Sequence of chain 1.B:
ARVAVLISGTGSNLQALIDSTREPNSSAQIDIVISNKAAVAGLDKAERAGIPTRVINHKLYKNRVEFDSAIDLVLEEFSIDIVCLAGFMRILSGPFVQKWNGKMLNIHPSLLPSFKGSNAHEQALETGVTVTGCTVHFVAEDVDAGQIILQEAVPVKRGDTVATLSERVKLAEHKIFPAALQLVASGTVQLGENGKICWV

Binding-site contacts:
Ligand atom OA2 contacts residue ASP144 of chain 1.B at 2.5 Å (salt-bridge).
Ligand atom OA2 contacts residue HIS108 of chain 1.B at 2.7 Å (h-bond).
Ligand atom N2 contacts residue GLU141 of chain 1.B at 2.9 Å (salt-bridge).
Ligand atom F contacts residue PRO109 of chain 1.B at 3.4 Å.
Ligand atom C12 contacts residue VAL143 of chain 1.B at 3.4 Å (hydrophobic).
Ligand atom O2 contacts residue ILE91 of chain 1.B at 2.8 Å (h-bond).
Ligand atom OA1 contacts residue GLY117 of chain 1.B at 3.1 Å (h-bond).
Ligand atom C5 contacts residue ASP144 of chain 1.B at 3.3 Å.
Ligand atom N3 contacts residue GLU141 of chain 1.B at 3.5 Å (salt-bridge).
Ligand atom N8 contacts residue LEU85 of chain 1.B at 3.6 Å.
Ligand atom F1 contacts residue MET89 of chain 1.B at 3.5 Å.
Ligand atom O1 contacts residue VAL143 of chain 1.B at 3.5 Å.
Ligand atom OA1 contacts residue HIS108 of chain 1.B at 3.2 Å (h-bond).
Ligand atom N2 contacts residue ALA140 of chain 1.B at 3.6 Å (h-bond).
Ligand atom F2 contacts residue SER118 of chain 1.B at 3.5 Å.
Ligand atom O2 contacts residue MET89 of chain 1.B at 3.5 Å (h-bond).
Ligand atom N2 contacts residue LEU92 of chain 1.B at 2.8 Å (h-bond).
Ligand atom C17 contacts residue MET89 of chain 1.B at 3.5 Å (hydrophobic).
Ligand atom C19 contacts residue MET89 of chain 1.B at 3.3 Å (hydrophobic).
Ligand atom OA2 contacts residue ASN106 of chain 1.B at 3.2 Å (h-bond).
Ligand atom C8 contacts residue ALA140 of chain 1.B at 3.5 Å (hydrophobic).
Ligand atom N contacts residue MET89 of chain 1.B at 2.9 Å (h-bond).
Ligand atom C18 contacts residue ARG64 of chain 1.B at 3.6 Å.
Ligand atom OA1 contacts residue ASP144 of chain 1.B at 2.7 Å (salt-bridge).
Ligand atom O2 contacts residue ARG64 of chain 1.B at 2.9 Å (salt-bridge).
Ligand atom N1 contacts residue LEU92 of chain 1.B at 2.9 Å (h-bond).
Ligand atom N3 contacts residue ALA140 of chain 1.B at 2.8 Å (h-bond).
Ligand atom F contacts residue HIS108 of chain 1.B at 3.5 Å.
Ligand atom N8 contacts residue ARG90 of chain 1.B at 2.9 Å (salt-bridge).
Ligand atom C15 contacts residue MET89 of chain 1.B at 3.3 Å (hydrophobic).
Ligand atom C9 contacts residue VAL139 of chain 1.B at 3.6 Å (hydrophobic).
Ligand atom OA1 contacts residue SER118 of chain 1.B at 3.6 Å.
Ligand atom O3 contacts residue ARG64 of chain 1.B at 2.7 Å (salt-bridge).
Ligand atom F2 contacts residue MET89 of chain 1.B at 3.2 Å.
Ligand atom N8 contacts residue LEU92 of chain 1.B at 3.5 Å (h-bond).
Ligand atom O2 contacts residue ARG90 of chain 1.B at 3.3 Å.
Ligand atom C5 contacts residue HIS108 of chain 1.B at 3.4 Å.
Ligand atom C1 contacts residue ASN106 of chain 1.B at 3.5 Å.
Ligand atom C1 contacts residue ASP144 of chain 1.B at 3.6 Å.
Ligand atom O1 contacts residue ASP144 of chain 1.B at 3.0 Å (salt-bridge).

This small molecule binds to this protein.
Small molecule (SMILES): NC1NC(=O)C(CCC[C@H](c2ccc(C(=O)N[C@@H](CCC(=O)O)C(=O)O)cc2)C(O)(O)C(F)(F)F)C(N)N1